Binding-site contacts:
Ligand atom CAS contacts residue CYS129 of chain 1.A at 3.5 Å (hydrophobic).
Ligand atom CAI contacts residue GLY262 of chain 1.A at 3.8 Å.
Ligand atom CAP contacts residue ALA264 of chain 1.A at 3.5 Å (hydrophobic).
Ligand atom CAR contacts residue VAL130 of chain 1.A at 3.5 Å (hydrophobic).
Ligand atom CAF contacts residue ILE354 of chain 1.A at 3.8 Å (hydrophobic).
Ligand atom NAO contacts residue ALA264 of chain 1.A at 3.3 Å.
Ligand atom CAC contacts residue GLY262 of chain 1.A at 3.9 Å.
Ligand atom CAR contacts residue PHE163 of chain 1.A at 3.8 Å (hydrophobic).
Ligand atom CAF contacts residue LEU384 of chain 1.A at 4.0 Å (hydrophobic).
Ligand atom CAT contacts residue LEU234 of chain 1.A at 3.9 Å (hydrophobic).
Ligand atom NAJ contacts residue PHE163 of chain 1.A at 3.9 Å.
Ligand atom CAI contacts residue SER263 of chain 1.A at 3.9 Å.
Ligand atom CAK contacts residue ALA264 of chain 1.A at 3.7 Å (hydrophobic).
Ligand atom CAE contacts residue ARG231 of chain 1.A at 3.7 Å.
Ligand atom CAQ contacts residue TYR126 of chain 1.A at 3.9 Å (hydrophobic).
Ligand atom FAU contacts residue LEU234 of chain 1.A at 3.6 Å.
Ligand atom CAI contacts residue ALA264 of chain 1.A at 3.6 Å (hydrophobic).
Ligand atom CAR contacts residue CYS129 of chain 1.A at 4.0 Å (hydrophobic).
Ligand atom CAL contacts residue PHE163 of chain 1.A at 3.5 Å (hydrophobic).
Ligand atom FAU contacts residue GLY262 of chain 1.A at 3.1 Å.
Ligand atom CAD contacts residue PHE226 of chain 1.A at 4.0 Å (hydrophobic).
Ligand atom NAJ contacts residue ALA264 of chain 1.A at 3.5 Å (h-bond).
Ligand atom CAQ contacts residue SER167 of chain 1.A at 3.9 Å.
Ligand atom CAK contacts residue PHE163 of chain 1.A at 3.4 Å (hydrophobic).
Ligand atom FAU contacts residue SER263 of chain 1.A at 3.8 Å.
Ligand atom CAP contacts residue HEM1 of chain 1.C at 3.3 Å.
Ligand atom CAG contacts residue GLY262 of chain 1.A at 3.3 Å.
Ligand atom CAP contacts residue PHE163 of chain 1.A at 3.6 Å (hydrophobic).
Ligand atom CAN contacts residue HEM1 of chain 1.C at 3.0 Å.
Ligand atom CAH contacts residue GLY262 of chain 1.A at 3.4 Å.
Ligand atom CAQ contacts residue VAL130 of chain 1.A at 4.0 Å (hydrophobic).
Ligand atom OAV contacts residue HEM1 of chain 1.C at 3.4 Å (h-bond).
Ligand atom NAO contacts residue HEM1 of chain 1.C at 2.2 Å.
Ligand atom CAG contacts residue HEM1 of chain 1.C at 3.9 Å.
Ligand atom CAQ contacts residue PHE163 of chain 1.A at 3.5 Å (hydrophobic).
Ligand atom CAS contacts residue PHE164 of chain 1.A at 3.9 Å (hydrophobic).
Ligand atom CAM contacts residue PHE163 of chain 1.A at 3.8 Å (hydrophobic).
Ligand atom CAR contacts residue PHE164 of chain 1.A at 3.8 Å (hydrophobic).
Ligand atom CAN contacts residue ALA264 of chain 1.A at 3.5 Å (hydrophobic).
Ligand atom CAB contacts residue HEM1 of chain 1.C at 3.8 Å.

Sequence of chain 1.A:
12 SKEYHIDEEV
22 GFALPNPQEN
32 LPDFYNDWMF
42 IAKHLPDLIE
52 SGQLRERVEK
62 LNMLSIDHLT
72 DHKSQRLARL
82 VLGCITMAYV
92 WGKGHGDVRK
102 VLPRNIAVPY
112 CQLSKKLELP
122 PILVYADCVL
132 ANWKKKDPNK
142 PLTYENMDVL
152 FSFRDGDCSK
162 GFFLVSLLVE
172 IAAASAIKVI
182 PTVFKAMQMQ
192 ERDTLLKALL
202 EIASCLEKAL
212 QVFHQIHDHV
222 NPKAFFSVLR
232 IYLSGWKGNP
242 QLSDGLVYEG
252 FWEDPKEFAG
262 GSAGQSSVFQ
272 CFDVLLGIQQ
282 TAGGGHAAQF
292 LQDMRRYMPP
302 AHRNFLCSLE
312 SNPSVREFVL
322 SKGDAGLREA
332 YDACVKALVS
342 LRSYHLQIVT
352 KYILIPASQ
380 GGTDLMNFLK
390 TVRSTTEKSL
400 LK

This protein binds this small molecule.
Small molecule (SMILES): O[C@H](C[C@H]1c2c(F)cccc2-c2cncn21)C1CCCCC1